Sequence of chain 28.E:
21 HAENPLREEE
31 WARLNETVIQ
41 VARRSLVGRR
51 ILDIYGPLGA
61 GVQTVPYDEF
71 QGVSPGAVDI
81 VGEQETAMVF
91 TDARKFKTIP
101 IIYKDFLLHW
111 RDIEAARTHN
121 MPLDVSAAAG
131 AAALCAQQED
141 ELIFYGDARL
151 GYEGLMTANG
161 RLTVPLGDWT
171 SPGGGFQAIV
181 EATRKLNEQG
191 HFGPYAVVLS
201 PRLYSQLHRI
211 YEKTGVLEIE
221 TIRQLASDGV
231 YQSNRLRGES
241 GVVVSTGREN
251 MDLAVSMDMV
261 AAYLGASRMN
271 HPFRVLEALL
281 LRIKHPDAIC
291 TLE

This protein binds this small molecule.
Small molecule (SMILES): CC(C)C[C@H](NC(=O)CN)C(=O)N[C@H](C(=O)N[C@H](C(=O)NCC(=O)N[C@@H](CO)C(=O)N[C@@H](CC(C)C)C(=O)N[C@@H](CCCN=C(N)N)C(=O)NCC=O)C(C)C)[C@@H](C)O

Binding-site contacts:
Ligand atom O contacts residue ARG43 of chain 28.E at 2.8 Å (salt-bridge).
Ligand atom N contacts residue ARG49 of chain 28.E at 3.5 Å (salt-bridge).
Ligand atom CD contacts residue ARG50 of chain 28.E at 3.3 Å.
Ligand atom NE contacts residue ILE51 of chain 28.E at 3.7 Å.
Ligand atom NE contacts residue ARG50 of chain 28.E at 3.1 Å (salt-bridge).
Ligand atom N contacts residue ARG49 of chain 28.E at 3.5 Å (salt-bridge).
Ligand atom CG2 contacts residue ASP258 of chain 28.E at 3.5 Å.
Ligand atom N contacts residue ASP258 of chain 28.E at 2.8 Å (salt-bridge).
Ligand atom NH2 contacts residue ASP228 of chain 28.E at 2.7 Å (salt-bridge).
Ligand atom O contacts residue ARG43 of chain 28.E at 2.8 Å (salt-bridge).
Ligand atom CB contacts residue ARG49 of chain 28.E at 3.7 Å.
Ligand atom N contacts residue ASP258 of chain 28.E at 3.2 Å (salt-bridge).
Ligand atom CA contacts residue ASP258 of chain 28.E at 3.7 Å.
Ligand atom CB contacts residue ARG49 of chain 28.E at 3.5 Å.
Ligand atom CD2 contacts residue ARG50 of chain 28.E at 3.6 Å.
Ligand atom N contacts residue PRO57 of chain 28.E at 3.5 Å.
Ligand atom CA contacts residue ASP258 of chain 28.E at 3.7 Å.
Ligand atom O contacts residue ILE39 of chain 28.E at 3.7 Å.
Ligand atom O contacts residue ARG49 of chain 28.E at 3.1 Å (salt-bridge).
Ligand atom C contacts residue ARG49 of chain 28.E at 3.6 Å.
Ligand atom O contacts residue ARG50 of chain 28.E at 3.4 Å.
Ligand atom N contacts residue ASP258 of chain 28.E at 3.2 Å (salt-bridge).
Ligand atom NH1 contacts residue THR246 of chain 28.E at 3.2 Å (h-bond).
Ligand atom CG2 contacts residue MET259 of chain 28.E at 3.7 Å (hydrophobic).
Ligand atom CB contacts residue ASP258 of chain 28.E at 3.5 Å.
Ligand atom CG contacts residue PRO57 of chain 28.E at 3.7 Å (hydrophobic).
Ligand atom CB contacts residue ASP258 of chain 28.E at 3.7 Å.
Ligand atom NH1 contacts residue ASP53 of chain 28.E at 3.0 Å (salt-bridge).
Ligand atom CB contacts residue MET259 of chain 28.E at 3.6 Å (hydrophobic).
Ligand atom OG1 contacts residue ASP258 of chain 28.E at 3.3 Å.
Ligand atom CZ contacts residue THR246 of chain 28.E at 3.3 Å.
Ligand atom CD contacts residue LEU52 of chain 28.E at 3.3 Å (hydrophobic).
Ligand atom CD2 contacts residue ARG43 of chain 28.E at 3.6 Å.
Ligand atom N contacts residue ARG49 of chain 28.E at 3.7 Å.
Ligand atom NH2 contacts residue THR246 of chain 28.E at 3.0 Å (h-bond).
Ligand atom CD2 contacts residue ASP258 of chain 28.E at 3.4 Å.
Ligand atom CA contacts residue ASP258 of chain 28.E at 3.6 Å.
Ligand atom C contacts residue ARG43 of chain 28.E at 3.7 Å.
Ligand atom OG1 contacts residue MET259 of chain 28.E at 2.6 Å (h-bond).
Ligand atom C contacts residue ASP258 of chain 28.E at 3.7 Å.